Sequence of chain 1.C:
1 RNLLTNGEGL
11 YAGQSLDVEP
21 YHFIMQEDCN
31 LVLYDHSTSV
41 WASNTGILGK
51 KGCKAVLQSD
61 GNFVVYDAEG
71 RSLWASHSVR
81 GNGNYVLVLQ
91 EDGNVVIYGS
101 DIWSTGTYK

Binding-site contacts:
Ligand atom O6 contacts residue SER104 of chain 1.C at 4.4 Å.
Ligand atom C1 contacts residue ASN94 of chain 1.D at 3.7 Å.
Ligand atom C5 contacts residue ASN94 of chain 1.D at 3.8 Å.
Ligand atom O2 contacts residue TYR108 of chain 1.C at 3.7 Å.
Ligand atom C2 contacts residue ASP92 of chain 1.D at 3.3 Å.
Ligand atom O5 contacts residue TYR108 of chain 1.C at 3.7 Å.
Ligand atom O4 contacts residue ASP101 of chain 1.C at 4.4 Å.
Ligand atom C3 contacts residue GLN90 of chain 1.D at 3.8 Å.
Ligand atom C6 contacts residue ASN94 of chain 1.D at 3.9 Å.
Ligand atom O4 contacts residue TYR98 of chain 1.D at 3.0 Å (h-bond).
Ligand atom C3 contacts residue ASP92 of chain 1.D at 4.2 Å.
Ligand atom O1 contacts residue TYR108 of chain 1.C at 4.4 Å.
Ligand atom C4 contacts residue ASN84 of chain 1.C at 4.2 Å.
Ligand atom C1 contacts residue TYR108 of chain 1.C at 3.5 Å (hydrophobic).
Ligand atom C6 contacts residue VAL96 of chain 1.D at 4.3 Å (hydrophobic).
Ligand atom C2 contacts residue TYR108 of chain 1.C at 4.4 Å (hydrophobic).
Ligand atom O6 contacts residue ASN84 of chain 1.C at 3.9 Å.
Ligand atom O5 contacts residue ASN94 of chain 1.D at 3.0 Å (h-bond).
Ligand atom O4 contacts residue ASN84 of chain 1.C at 3.2 Å.
Ligand atom C4 contacts residue TYR98 of chain 1.D at 3.9 Å (hydrophobic).
Ligand atom C2 contacts residue GLN90 of chain 1.D at 4.0 Å.
Ligand atom C4 contacts residue VAL96 of chain 1.D at 3.9 Å (hydrophobic).
Ligand atom O3 contacts residue GLN90 of chain 1.D at 2.9 Å (h-bond).
Ligand atom C3 contacts residue ASN84 of chain 1.C at 4.1 Å.
Ligand atom C6 contacts residue ASP101 of chain 1.C at 3.5 Å.
Ligand atom C2 contacts residue ASN94 of chain 1.D at 3.8 Å.
Ligand atom O4 contacts residue GLN90 of chain 1.D at 4.4 Å.
Ligand atom O3 contacts residue ASP92 of chain 1.D at 3.9 Å.
Ligand atom C6 contacts residue ASN84 of chain 1.C at 4.1 Å.
Ligand atom O2 contacts residue GLN90 of chain 1.D at 3.1 Å (h-bond).
Ligand atom O2 contacts residue ASP92 of chain 1.D at 2.5 Å (salt-bridge).
Ligand atom O4 contacts residue VAL96 of chain 1.D at 4.1 Å.
Ligand atom C4 contacts residue GLN90 of chain 1.D at 4.2 Å.
Ligand atom O3 contacts residue TYR98 of chain 1.D at 3.6 Å.
Ligand atom O6 contacts residue ASP101 of chain 1.C at 2.9 Å (salt-bridge).
Ligand atom C6 contacts residue SER104 of chain 1.C at 3.9 Å.
Ligand atom C3 contacts residue TYR98 of chain 1.D at 4.3 Å (hydrophobic).
Ligand atom C5 contacts residue ASN84 of chain 1.C at 4.0 Å.
Ligand atom C4 contacts residue ASN94 of chain 1.D at 3.9 Å.
Ligand atom O2 contacts residue ASN94 of chain 1.D at 2.9 Å (h-bond).

Sequence of chain 1.D:
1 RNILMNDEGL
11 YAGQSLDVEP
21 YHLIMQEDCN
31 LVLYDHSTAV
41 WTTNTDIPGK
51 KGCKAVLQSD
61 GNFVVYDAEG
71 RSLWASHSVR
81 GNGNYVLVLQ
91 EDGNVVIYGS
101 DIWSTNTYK

The protein below binds the small molecule below.
Small molecule (SMILES): OC[C@H]1O[C@H](O)[C@@H](O)[C@@H](O)[C@@H]1O